A small-molecule ligand and the protein it binds are described below.
Small molecule (SMILES): NC(=O)CC[C@H](NC(=O)[C@H](CCC(N)=O)NC(=O)[C@H](CCC(N)=O)NC(=O)[C@H](CCC(N)=O)NC(=O)[C@H](CCC(N)=O)NC(=O)[C@H](CCC(N)=O)NC(=O)[C@H](CCC(N)=O)NC(=O)[C@H](CCC(N)=O)NC(=O)[C@H](CCC(N)=O)NC(=O)[C@@H](N)CCC(N)=O)C(=O)NCC(=O)O

Sequence of chain 1.A:
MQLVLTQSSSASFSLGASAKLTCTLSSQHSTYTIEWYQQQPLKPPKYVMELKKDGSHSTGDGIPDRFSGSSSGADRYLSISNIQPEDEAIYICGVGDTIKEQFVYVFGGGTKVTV

Sequence of chain 1.B:
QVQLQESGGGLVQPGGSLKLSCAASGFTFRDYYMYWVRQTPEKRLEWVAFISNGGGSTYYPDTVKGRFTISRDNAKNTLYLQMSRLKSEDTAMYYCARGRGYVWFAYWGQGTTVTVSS

Binding-site contacts:
Ligand atom NE2 contacts residue SER30 of chain 1.A at 2.6 Å (h-bond).
Ligand atom OE1 contacts residue GLY101 of chain 1.B at 3.2 Å (h-bond).
Ligand atom CG contacts residue VAL103 of chain 1.B at 3.3 Å (hydrophobic).
Ligand atom CD contacts residue TYR35 of chain 1.B at 3.3 Å (hydrophobic).
Ligand atom NE2 contacts residue ASP97 of chain 1.A at 3.3 Å (salt-bridge).
Ligand atom N contacts residue GLY101 of chain 1.B at 2.7 Å (h-bond).
Ligand atom OE1 contacts residue SER30 of chain 1.A at 2.5 Å (h-bond).
Ligand atom OE1 contacts residue TYR35 of chain 1.B at 2.5 Å (h-bond).
Ligand atom NE2 contacts residue PHE103 of chain 1.A at 2.7 Å.
Ligand atom NE2 contacts residue TYR32 of chain 1.B at 3.1 Å (h-bond).
Ligand atom CA contacts residue TYR32 of chain 1.A at 3.4 Å (hydrophobic).
Ligand atom OE1 contacts residue THR33 of chain 1.A at 2.8 Å (h-bond).
Ligand atom NE2 contacts residue THR33 of chain 1.A at 2.9 Å (h-bond).
Ligand atom N contacts residue GLN28 of chain 1.A at 3.1 Å (h-bond).
Ligand atom O contacts residue TYR102 of chain 1.B at 3.4 Å.
Ligand atom OE1 contacts residue HIS29 of chain 1.A at 3.4 Å (h-bond).
Ligand atom CG contacts residue TYR32 of chain 1.A at 3.3 Å (hydrophobic).
Ligand atom CA contacts residue GLY101 of chain 1.B at 3.2 Å.
Ligand atom CG contacts residue GLY101 of chain 1.B at 3.3 Å.
Ligand atom C contacts residue THR98 of chain 1.A at 3.0 Å.
Ligand atom NE2 contacts residue TYR32 of chain 1.A at 3.3 Å (h-bond).
Ligand atom NE2 contacts residue GLY96 of chain 1.A at 3.0 Å (h-bond).
Ligand atom N contacts residue ASP97 of chain 1.A at 3.0 Å (salt-bridge).
Ligand atom N contacts residue ASP31 of chain 1.B at 2.9 Å (salt-bridge).
Ligand atom NE2 contacts residue THR31 of chain 1.A at 2.9 Å.
Ligand atom O contacts residue THR98 of chain 1.A at 2.9 Å (h-bond).
Ligand atom CD contacts residue SER30 of chain 1.A at 2.8 Å.
Ligand atom N contacts residue TYR32 of chain 1.A at 3.3 Å.
Ligand atom C contacts residue GLY101 of chain 1.B at 3.4 Å.
Ligand atom OE1 contacts residue SER27 of chain 1.A at 2.4 Å (h-bond).
Ligand atom OE1 contacts residue GLN28 of chain 1.A at 2.6 Å (h-bond).
Ligand atom CB contacts residue GLN28 of chain 1.A at 3.0 Å.
Ligand atom NE2 contacts residue THR98 of chain 1.A at 3.4 Å.
Ligand atom N contacts residue THR98 of chain 1.A at 3.2 Å (h-bond).
Ligand atom OE1 contacts residue TYR33 of chain 1.B at 2.6 Å (h-bond).
Ligand atom NE2 contacts residue TYR35 of chain 1.B at 3.3 Å (h-bond).
Ligand atom OXT contacts residue ASP31 of chain 1.B at 3.3 Å (salt-bridge).
Ligand atom CD contacts residue SER27 of chain 1.A at 3.4 Å.
Ligand atom CA contacts residue THR98 of chain 1.A at 3.3 Å.
Ligand atom C contacts residue TYR102 of chain 1.B at 3.4 Å (hydrophobic).